Sequence of chain 1.A:
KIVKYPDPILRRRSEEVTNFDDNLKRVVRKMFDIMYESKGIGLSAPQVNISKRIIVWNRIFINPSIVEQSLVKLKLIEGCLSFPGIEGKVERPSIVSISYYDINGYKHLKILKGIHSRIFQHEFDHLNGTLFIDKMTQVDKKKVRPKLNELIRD

Binding-site contacts:
Ligand atom C17 contacts residue ILE97 of chain 1.A at 3.9 Å (hydrophobic).
Ligand atom O18 contacts residue LEU96 of chain 1.A at 3.3 Å.
Ligand atom C6 contacts residue LEU96 of chain 1.A at 4.2 Å (hydrophobic).
Ligand atom N15 contacts residue GLU107 of chain 1.A at 4.2 Å.
Ligand atom N25 contacts residue LYS95 of chain 1.A at 4.3 Å.
Ligand atom C21 contacts residue ILE97 of chain 1.A at 4.2 Å (hydrophobic).
Ligand atom N25 contacts residue LEU96 of chain 1.A at 3.5 Å.
Ligand atom C4 contacts residue BRR1 of chain 1.D at 3.8 Å.
Ligand atom C3 contacts residue ILE139 of chain 1.A at 4.4 Å (hydrophobic).
Ligand atom C2 contacts residue ILE135 of chain 1.A at 4.3 Å (hydrophobic).
Ligand atom C6 contacts residue ILE97 of chain 1.A at 3.7 Å (hydrophobic).
Ligand atom C3 contacts residue ARG138 of chain 1.A at 3.9 Å.
Ligand atom C17 contacts residue LEU96 of chain 1.A at 4.1 Å (hydrophobic).
Ligand atom O18 contacts residue LYS95 of chain 1.A at 4.3 Å.
Ligand atom C4 contacts residue ARG138 of chain 1.A at 4.1 Å.
Ligand atom C23 contacts residue ILE97 of chain 1.A at 3.9 Å (hydrophobic).
Ligand atom N7 contacts residue ILE97 of chain 1.A at 3.0 Å (h-bond).
Ligand atom C24 contacts residue LEU96 of chain 1.A at 4.1 Å (hydrophobic).
Ligand atom C3 contacts residue ILE135 of chain 1.A at 4.3 Å (hydrophobic).
Ligand atom O9 contacts residue LEU96 of chain 1.A at 4.2 Å.
Ligand atom C5 contacts residue ILE97 of chain 1.A at 3.4 Å (hydrophobic).
Ligand atom C28 contacts residue ILE135 of chain 1.A at 3.6 Å (hydrophobic).
Ligand atom C29 contacts residue LEU96 of chain 1.A at 3.6 Å (hydrophobic).
Ligand atom C8 contacts residue LEU96 of chain 1.A at 4.3 Å (hydrophobic).
Ligand atom C24 contacts residue LYS95 of chain 1.A at 4.0 Å.
Ligand atom N7 contacts residue LEU96 of chain 1.A at 4.0 Å.
Ligand atom C28 contacts residue LEU96 of chain 1.A at 4.2 Å (hydrophobic).
Ligand atom C12 contacts residue ILE97 of chain 1.A at 4.2 Å (hydrophobic).
Ligand atom C1 contacts residue LEU96 of chain 1.A at 3.9 Å (hydrophobic).
Ligand atom C2 contacts residue ARG138 of chain 1.A at 4.3 Å.
Ligand atom O18 contacts residue ILE97 of chain 1.A at 2.7 Å (h-bond).
Ligand atom N26 contacts residue LEU96 of chain 1.A at 3.6 Å.
Ligand atom C11 contacts residue ILE97 of chain 1.A at 4.3 Å (hydrophobic).
Ligand atom C22 contacts residue ILE97 of chain 1.A at 4.0 Å (hydrophobic).
Ligand atom C32 contacts residue LEU96 of chain 1.A at 4.0 Å (hydrophobic).
Ligand atom C10 contacts residue ILE97 of chain 1.A at 3.8 Å (hydrophobic).
Ligand atom C27 contacts residue LEU96 of chain 1.A at 3.8 Å (hydrophobic).
Ligand atom C8 contacts residue ILE97 of chain 1.A at 3.9 Å (hydrophobic).
Ligand atom C28 contacts residue GLY134 of chain 1.A at 3.5 Å.
Ligand atom C2 contacts residue LEU96 of chain 1.A at 4.2 Å (hydrophobic).

This small molecule binds to this protein.
Small molecule (SMILES): CCCC[C@@H](CNNC[C@H](CCCC)C(=O)N[C@@H](CCCCN)C(=O)Nc1ccccc1)C(=O)N[C@@H](CCCCN)C(=O)Nc1ccccc1